Sequence of chain 1.I:
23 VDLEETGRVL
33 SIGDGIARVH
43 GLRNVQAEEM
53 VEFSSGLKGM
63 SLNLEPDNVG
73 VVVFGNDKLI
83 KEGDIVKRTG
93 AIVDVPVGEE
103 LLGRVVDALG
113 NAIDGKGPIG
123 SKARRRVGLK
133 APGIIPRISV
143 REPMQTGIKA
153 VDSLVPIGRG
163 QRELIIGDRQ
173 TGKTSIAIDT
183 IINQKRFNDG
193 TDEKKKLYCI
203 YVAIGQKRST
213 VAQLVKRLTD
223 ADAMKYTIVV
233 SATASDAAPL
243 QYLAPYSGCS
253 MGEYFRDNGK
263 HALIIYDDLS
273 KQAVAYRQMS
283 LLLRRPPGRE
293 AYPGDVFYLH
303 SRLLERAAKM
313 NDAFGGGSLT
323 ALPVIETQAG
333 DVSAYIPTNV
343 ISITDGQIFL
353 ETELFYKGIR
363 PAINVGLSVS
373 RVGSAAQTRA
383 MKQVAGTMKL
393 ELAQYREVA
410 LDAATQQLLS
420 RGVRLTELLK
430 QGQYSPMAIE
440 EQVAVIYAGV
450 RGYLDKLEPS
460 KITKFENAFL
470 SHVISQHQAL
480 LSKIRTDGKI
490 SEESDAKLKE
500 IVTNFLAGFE

Binding-site contacts:
Ligand atom O2' contacts residue GLN432 of chain 1.I at 3.3 Å (h-bond).
Ligand atom PA contacts residue SER177 of chain 1.I at 3.6 Å.
Ligand atom O3A contacts residue GLY174 of chain 1.I at 2.8 Å (h-bond).
Ligand atom O2A contacts residue GLY174 of chain 1.I at 3.4 Å.
Ligand atom O4' contacts residue PHE357 of chain 1.I at 3.2 Å.
Ligand atom O2A contacts residue THR176 of chain 1.I at 3.4 Å (h-bond).
Ligand atom PA contacts residue GLY174 of chain 1.I at 3.6 Å.
Ligand atom O1G contacts residue ARG360 of chain 1.L at 3.2 Å (salt-bridge).
Ligand atom N3 contacts residue ARG362 of chain 1.I at 3.5 Å (salt-bridge).
Ligand atom O3G contacts residue ARG171 of chain 1.I at 3.4 Å.
Ligand atom O3A contacts residue LYS175 of chain 1.I at 3.1 Å (salt-bridge).
Ligand atom C8 contacts residue SER177 of chain 1.I at 3.1 Å.
Ligand atom O1G contacts residue GLN172 of chain 1.I at 3.1 Å (h-bond).
Ligand atom O5' contacts residue SER177 of chain 1.I at 3.6 Å.
Ligand atom PB contacts residue LYS175 of chain 1.I at 3.5 Å.
Ligand atom O2B contacts residue THR176 of chain 1.I at 3.0 Å (h-bond).
Ligand atom O2A contacts residue SER177 of chain 1.I at 2.5 Å (h-bond).
Ligand atom N7 contacts residue SER177 of chain 1.I at 3.3 Å (h-bond).
Ligand atom C4 contacts residue GLN432 of chain 1.I at 3.6 Å.
Ligand atom O3G contacts residue GLN172 of chain 1.I at 3.0 Å (h-bond).
Ligand atom PB contacts residue MG1 of chain 1.MA at 3.4 Å.
Ligand atom C2' contacts residue GLN432 of chain 1.I at 3.4 Å.
Ligand atom O1B contacts residue GLN172 of chain 1.I at 3.4 Å (h-bond).
Ligand atom O2G contacts residue MG1 of chain 1.MA at 2.2 Å.
Ligand atom O1B contacts residue GLY174 of chain 1.I at 3.5 Å (h-bond).
Ligand atom O5' contacts residue GLY174 of chain 1.I at 3.5 Å.
Ligand atom PG contacts residue MG1 of chain 1.MA at 3.4 Å.
Ligand atom N7 contacts residue GLN432 of chain 1.I at 3.5 Å.
Ligand atom N9 contacts residue GLN432 of chain 1.I at 3.5 Å (h-bond).
Ligand atom O2B contacts residue MG1 of chain 1.MA at 2.2 Å.
Ligand atom C4' contacts residue GLN172 of chain 1.I at 3.6 Å.
Ligand atom O1B contacts residue LYS175 of chain 1.I at 2.8 Å (salt-bridge).
Ligand atom N6 contacts residue GLN430 of chain 1.I at 2.8 Å (h-bond).
Ligand atom O1B contacts residue THR173 of chain 1.I at 3.1 Å (h-bond).
Ligand atom C6 contacts residue GLN430 of chain 1.I at 3.6 Å.
Ligand atom C5' contacts residue GLN172 of chain 1.I at 3.6 Å.
Ligand atom O2B contacts residue LYS175 of chain 1.I at 3.6 Å (salt-bridge).
Ligand atom O2' contacts residue ASP363 of chain 1.L at 2.7 Å (salt-bridge).
Ligand atom N1 contacts residue GLN430 of chain 1.I at 3.5 Å (h-bond).
Ligand atom N3B contacts residue GLN172 of chain 1.I at 3.2 Å (h-bond).

Sequence of chain 1.L:
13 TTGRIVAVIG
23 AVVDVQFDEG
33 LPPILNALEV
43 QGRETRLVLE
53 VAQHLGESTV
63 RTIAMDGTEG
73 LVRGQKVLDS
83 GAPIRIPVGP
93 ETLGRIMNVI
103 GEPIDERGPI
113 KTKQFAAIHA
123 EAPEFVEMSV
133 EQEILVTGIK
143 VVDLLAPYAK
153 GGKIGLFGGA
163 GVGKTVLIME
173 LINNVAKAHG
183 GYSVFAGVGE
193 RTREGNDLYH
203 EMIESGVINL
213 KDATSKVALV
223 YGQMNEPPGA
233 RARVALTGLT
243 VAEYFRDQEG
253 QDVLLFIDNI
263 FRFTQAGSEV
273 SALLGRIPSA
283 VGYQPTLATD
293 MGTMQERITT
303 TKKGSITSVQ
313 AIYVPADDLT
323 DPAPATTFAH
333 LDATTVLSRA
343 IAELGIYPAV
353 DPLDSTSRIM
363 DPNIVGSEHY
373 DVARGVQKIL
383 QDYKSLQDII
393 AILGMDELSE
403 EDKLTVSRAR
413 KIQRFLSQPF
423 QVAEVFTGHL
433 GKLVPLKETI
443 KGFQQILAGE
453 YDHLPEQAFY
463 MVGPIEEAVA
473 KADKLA

A small-molecule ligand and the protein it binds are described below.
Small molecule (SMILES): Nc1ncnc2c1ncn2[C@@H]1O[C@H](CO[P](=O)(O)O[P](=O)(O)NP(=O)(O)O)[C@@H](O)[C@H]1O